Sequence of chain 1.G:
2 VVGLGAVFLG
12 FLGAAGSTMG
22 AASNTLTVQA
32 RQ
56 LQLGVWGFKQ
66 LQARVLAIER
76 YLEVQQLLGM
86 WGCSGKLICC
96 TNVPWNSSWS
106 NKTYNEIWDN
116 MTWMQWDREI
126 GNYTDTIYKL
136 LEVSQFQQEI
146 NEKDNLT

Binding-site contacts:
Ligand atom C2 contacts residue ASN127 of chain 1.G at 2.5 Å.
Ligand atom N2 contacts residue ASN127 of chain 1.G at 2.9 Å (h-bond).
Ligand atom O7 contacts residue ASN127 of chain 1.G at 4.5 Å.
Ligand atom C7 contacts residue ASN127 of chain 1.G at 3.6 Å.
Ligand atom C3 contacts residue ASN127 of chain 1.G at 3.8 Å.
Ligand atom C8 contacts residue ASN127 of chain 1.G at 3.9 Å.
Ligand atom C8 contacts residue ARG123 of chain 1.G at 4.4 Å.
Ligand atom C1 contacts residue TYR128 of chain 1.G at 4.4 Å (hydrophobic).
Ligand atom O5 contacts residue TYR128 of chain 1.G at 4.2 Å.
Ligand atom O7 contacts residue ARG123 of chain 1.G at 4.1 Å.
Ligand atom O5 contacts residue ASN127 of chain 1.G at 2.4 Å (h-bond).
Ligand atom C1 contacts residue ASN127 of chain 1.G at 1.4 Å.
Ligand atom O6 contacts residue ASN127 of chain 1.G at 4.1 Å.
Ligand atom C4 contacts residue ASN127 of chain 1.G at 4.2 Å.
Ligand atom C5 contacts residue ASN127 of chain 1.G at 3.7 Å.

This small molecule binds to this protein.
Small molecule (SMILES): CC(=O)N[C@@H]1[C@@H](O)[C@H](O)[C@@H](CO)O[C@H]1O